Binding-site contacts:
Ligand atom C17 contacts residue GLY221 of chain 1.B at 3.6 Å.
Ligand atom N6 contacts residue GLY221 of chain 1.B at 2.8 Å (h-bond).
Ligand atom O1 contacts residue GLN12 of chain 1.B at 3.1 Å.
Ligand atom N2 contacts residue ASP31 of chain 1.B at 2.5 Å (salt-bridge).
Ligand atom C19 contacts residue TYR155 of chain 1.B at 3.8 Å (hydrophobic).
Ligand atom C21 contacts residue PRO111 of chain 1.B at 3.7 Å (hydrophobic).
Ligand atom C13 contacts residue GLY221 of chain 1.B at 3.7 Å.
Ligand atom O3 contacts residue PRO111 of chain 1.B at 3.6 Å.
Ligand atom C5 contacts residue VAL120 of chain 1.B at 3.8 Å (hydrophobic).
Ligand atom C19 contacts residue THR220 of chain 1.B at 3.0 Å.
Ligand atom C13 contacts residue TYR13 of chain 1.B at 3.7 Å (hydrophobic).
Ligand atom C13 contacts residue THR11 of chain 1.B at 3.7 Å.
Ligand atom N4 contacts residue ASP219 of chain 1.B at 3.0 Å (salt-bridge).
Ligand atom C12 contacts residue THR78 of chain 1.B at 3.5 Å.
Ligand atom N2 contacts residue TYR76 of chain 1.B at 3.5 Å.
Ligand atom O4 contacts residue GLN12 of chain 1.B at 3.1 Å.
Ligand atom C3 contacts residue ASP31 of chain 1.B at 3.4 Å.
Ligand atom O1 contacts residue THR11 of chain 1.B at 3.8 Å.
Ligand atom C3 contacts residue TYR76 of chain 1.B at 3.5 Å (hydrophobic).
Ligand atom C2 contacts residue ASP31 of chain 1.B at 3.3 Å.
Ligand atom C16 contacts residue THR11 of chain 1.B at 3.8 Å.
Ligand atom C20 contacts residue ALA115 of chain 1.B at 3.4 Å (hydrophobic).
Ligand atom C6 contacts residue VAL120 of chain 1.B at 3.8 Å (hydrophobic).
Ligand atom C5 contacts residue ASP31 of chain 1.B at 3.5 Å.
Ligand atom C19 contacts residue GLY221 of chain 1.B at 3.6 Å.
Ligand atom N4 contacts residue ASP31 of chain 1.B at 3.1 Å (salt-bridge).
Ligand atom C13 contacts residue VAL29 of chain 1.B at 3.6 Å (hydrophobic).
Ligand atom C1 contacts residue TYR76 of chain 1.B at 3.8 Å (hydrophobic).
Ligand atom C6 contacts residue VAL29 of chain 1.B at 3.7 Å (hydrophobic).
Ligand atom O1 contacts residue VAL29 of chain 1.B at 3.4 Å.
Ligand atom O1 contacts residue TYR13 of chain 1.B at 2.7 Å (h-bond).
Ligand atom N4 contacts residue GLY33 of chain 1.B at 3.5 Å (h-bond).
Ligand atom C8 contacts residue THR78 of chain 1.B at 3.5 Å.
Ligand atom N6 contacts residue THR11 of chain 1.B at 3.7 Å.
Ligand atom N3 contacts residue THR78 of chain 1.B at 3.1 Å (h-bond).
Ligand atom C11 contacts residue THR78 of chain 1.B at 3.7 Å.
Ligand atom C7 contacts residue THR78 of chain 1.B at 3.4 Å.
Ligand atom C16 contacts residue SER223 of chain 1.B at 3.5 Å.
Ligand atom C20 contacts residue LEU114 of chain 1.B at 3.8 Å (hydrophobic).
Ligand atom C9 contacts residue THR78 of chain 1.B at 3.7 Å.

The small molecule below binds the protein below.
Small molecule (SMILES): CCc1nc(N)nc(N)c1-c1ccc2c(c1)N(CCNC(C)=O)C(=O)C(C)(C)O2

Sequence of chain 1.B:
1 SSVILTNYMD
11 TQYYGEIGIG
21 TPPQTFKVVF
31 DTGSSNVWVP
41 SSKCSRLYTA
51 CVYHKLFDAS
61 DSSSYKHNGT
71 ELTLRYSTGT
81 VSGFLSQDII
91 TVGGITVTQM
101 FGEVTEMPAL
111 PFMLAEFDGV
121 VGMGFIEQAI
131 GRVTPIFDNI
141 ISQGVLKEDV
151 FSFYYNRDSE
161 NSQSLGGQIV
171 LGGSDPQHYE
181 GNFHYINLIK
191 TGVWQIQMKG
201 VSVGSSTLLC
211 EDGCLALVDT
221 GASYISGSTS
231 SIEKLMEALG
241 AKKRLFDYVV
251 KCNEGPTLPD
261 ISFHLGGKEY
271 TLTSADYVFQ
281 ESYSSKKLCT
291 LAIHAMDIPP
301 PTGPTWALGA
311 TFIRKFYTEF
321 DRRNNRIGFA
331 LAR